The small molecule below binds the protein below.
Small molecule (SMILES): Nc1nccc2scc(-c3ccc4c(c3)CCN4C(=O)Cc3ccccc3)c12

Sequence of chain 1.A:
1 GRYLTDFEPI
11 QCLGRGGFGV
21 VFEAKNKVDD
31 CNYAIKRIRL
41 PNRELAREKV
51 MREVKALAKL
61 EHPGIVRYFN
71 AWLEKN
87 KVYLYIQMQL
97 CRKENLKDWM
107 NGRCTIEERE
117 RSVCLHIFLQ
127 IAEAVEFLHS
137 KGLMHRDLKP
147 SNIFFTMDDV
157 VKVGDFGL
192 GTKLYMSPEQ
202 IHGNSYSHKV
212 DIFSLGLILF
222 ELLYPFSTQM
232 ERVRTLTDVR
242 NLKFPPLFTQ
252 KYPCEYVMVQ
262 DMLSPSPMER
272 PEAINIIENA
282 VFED

Binding-site contacts:
Ligand atom N14 contacts residue MET94 of chain 1.A at 3.6 Å.
Ligand atom C15 contacts residue MET94 of chain 1.A at 3.8 Å (hydrophobic).
Ligand atom C24 contacts residue MET94 of chain 1.A at 3.8 Å (hydrophobic).
Ligand atom C25 contacts residue TYR68 of chain 1.A at 3.6 Å (hydrophobic).
Ligand atom C16 contacts residue MET94 of chain 1.A at 3.7 Å (hydrophobic).
Ligand atom C22 contacts residue MET94 of chain 1.A at 3.6 Å (hydrophobic).
Ligand atom C13 contacts residue ASP161 of chain 1.A at 3.7 Å.
Ligand atom N1 contacts residue ALA34 of chain 1.A at 3.7 Å.
Ligand atom C17 contacts residue MET94 of chain 1.A at 3.8 Å (hydrophobic).
Ligand atom C2 contacts residue ALA34 of chain 1.A at 3.6 Å (hydrophobic).
Ligand atom C23 contacts residue MET94 of chain 1.A at 3.7 Å (hydrophobic).
Ligand atom C11 contacts residue ASP161 of chain 1.A at 3.8 Å.
Ligand atom C5 contacts residue LEU13 of chain 1.A at 3.8 Å (hydrophobic).
Ligand atom C25 contacts residue MET94 of chain 1.A at 3.9 Å (hydrophobic).
Ligand atom O20 contacts residue MET94 of chain 1.A at 3.8 Å.
Ligand atom C2 contacts residue GLN95 of chain 1.A at 3.8 Å.
Ligand atom N1 contacts residue VAL66 of chain 1.A at 3.7 Å.
Ligand atom N3 contacts residue LEU96 of chain 1.A at 3.8 Å.
Ligand atom C2 contacts residue CYS97 of chain 1.A at 3.9 Å (hydrophobic).
Ligand atom C24 contacts residue LEU57 of chain 1.A at 3.7 Å (hydrophobic).
Ligand atom C24 contacts residue TYR68 of chain 1.A at 3.8 Å (hydrophobic).
Ligand atom N1 contacts residue GLN95 of chain 1.A at 2.9 Å (h-bond).
Ligand atom N14 contacts residue ASP161 of chain 1.A at 3.6 Å (salt-bridge).
Ligand atom S7 contacts residue PHE150 of chain 1.A at 3.7 Å.
Ligand atom C26 contacts residue LEU57 of chain 1.A at 3.5 Å (hydrophobic).
Ligand atom C17 contacts residue ASP161 of chain 1.A at 3.6 Å.
Ligand atom C15 contacts residue ASP161 of chain 1.A at 3.4 Å.
Ligand atom C25 contacts residue LEU57 of chain 1.A at 3.2 Å (hydrophobic).
Ligand atom C27 contacts residue MET94 of chain 1.A at 3.6 Å (hydrophobic).
Ligand atom C16 contacts residue ASP161 of chain 1.A at 3.4 Å.
Ligand atom C19 contacts residue MET94 of chain 1.A at 3.6 Å (hydrophobic).
Ligand atom N3 contacts residue CYS97 of chain 1.A at 2.8 Å (h-bond).
Ligand atom C12 contacts residue ASP161 of chain 1.A at 3.6 Å.
Ligand atom O20 contacts residue GLY160 of chain 1.A at 3.7 Å.
Ligand atom N3 contacts residue ALA34 of chain 1.A at 3.8 Å.
Ligand atom C4 contacts residue CYS97 of chain 1.A at 3.3 Å (hydrophobic).
Ligand atom N3 contacts residue GLN95 of chain 1.A at 3.8 Å.
Ligand atom C26 contacts residue MET94 of chain 1.A at 3.8 Å (hydrophobic).
Ligand atom O20 contacts residue PHE162 of chain 1.A at 3.7 Å.
Ligand atom C21 contacts residue PHE162 of chain 1.A at 3.7 Å (hydrophobic).